The protein below binds the small molecule below.
Small molecule (SMILES): C=CC(=O)N1CCC[C@@H](n2nc(-c3ccc(Oc4ccccc4)cc3)c3c(N)ncnc32)C1

Sequence of chain 1.D:
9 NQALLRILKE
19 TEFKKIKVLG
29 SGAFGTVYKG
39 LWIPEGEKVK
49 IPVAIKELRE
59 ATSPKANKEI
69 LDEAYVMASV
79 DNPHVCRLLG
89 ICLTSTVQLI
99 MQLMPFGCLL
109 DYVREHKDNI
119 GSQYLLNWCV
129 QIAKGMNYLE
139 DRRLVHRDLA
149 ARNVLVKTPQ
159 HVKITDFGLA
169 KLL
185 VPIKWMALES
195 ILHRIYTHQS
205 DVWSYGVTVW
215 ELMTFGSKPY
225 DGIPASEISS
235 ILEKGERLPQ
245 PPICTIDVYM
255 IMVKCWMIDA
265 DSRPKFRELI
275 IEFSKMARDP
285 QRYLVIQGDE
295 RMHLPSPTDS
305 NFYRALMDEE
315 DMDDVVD

Binding-site contacts:
Ligand atom CAJ contacts residue MET99 of chain 1.D at 3.7 Å (hydrophobic).
Ligand atom CAM contacts residue MET99 of chain 1.D at 3.7 Å (hydrophobic).
Ligand atom CAZ contacts residue MET99 of chain 1.D at 3.5 Å (hydrophobic).
Ligand atom CAK contacts residue LYS54 of chain 1.D at 3.7 Å.
Ligand atom CAN contacts residue MET99 of chain 1.D at 3.6 Å (hydrophobic).
Ligand atom N1 contacts residue ALA52 of chain 1.D at 3.9 Å.
Ligand atom CAD contacts residue ASP109 of chain 1.D at 3.4 Å.
Ligand atom NBG contacts residue CYS106 of chain 1.D at 3.7 Å.
Ligand atom CAK contacts residue MET99 of chain 1.D at 3.6 Å (hydrophobic).
Ligand atom CAK contacts residue ASP164 of chain 1.D at 3.3 Å.
Ligand atom C5 contacts residue LEU153 of chain 1.D at 3.9 Å (hydrophobic).
Ligand atom CAM contacts residue ASP164 of chain 1.D at 3.9 Å.
Ligand atom CAP contacts residue VAL35 of chain 1.D at 3.6 Å (hydrophobic).
Ligand atom NBF contacts residue VAL35 of chain 1.D at 3.8 Å.
Ligand atom CAF contacts residue ASP164 of chain 1.D at 3.9 Å.
Ligand atom CAE contacts residue PHE165 of chain 1.D at 3.8 Å (hydrophobic).
Ligand atom CAE contacts residue ASP164 of chain 1.D at 3.9 Å.
Ligand atom OAC contacts residue GLY105 of chain 1.D at 3.5 Å.
Ligand atom CAF contacts residue MET75 of chain 1.D at 3.4 Å (hydrophobic).
Ligand atom C6 contacts residue ALA52 of chain 1.D at 3.6 Å (hydrophobic).
Ligand atom NAU contacts residue VAL35 of chain 1.D at 3.7 Å.
Ligand atom CAM contacts residue THR163 of chain 1.D at 3.3 Å.
Ligand atom CAJ contacts residue THR163 of chain 1.D at 3.8 Å.
Ligand atom CAL contacts residue MET99 of chain 1.D at 3.5 Å (hydrophobic).
Ligand atom CAA contacts residue CYS106 of chain 1.D at 1.8 Å (hydrophobic).
Ligand atom NAB contacts residue MET99 of chain 1.D at 3.1 Å (h-bond).
Ligand atom OAC contacts residue CYS106 of chain 1.D at 2.6 Å (h-bond).
Ligand atom CAM contacts residue LYS54 of chain 1.D at 3.8 Å.
Ligand atom CAR contacts residue LEU153 of chain 1.D at 3.8 Å (hydrophobic).
Ligand atom NAB contacts residue GLN100 of chain 1.D at 3.1 Å (h-bond).
Ligand atom NAB contacts residue ALA52 of chain 1.D at 3.2 Å.
Ligand atom CAD contacts residue CYS106 of chain 1.D at 2.8 Å (hydrophobic).
Ligand atom C2 contacts residue MET102 of chain 1.D at 3.1 Å (hydrophobic).
Ligand atom CAA contacts residue ASP109 of chain 1.D at 3.7 Å.
Ligand atom N1 contacts residue MET102 of chain 1.D at 3.1 Å (h-bond).
Ligand atom CAW contacts residue CYS106 of chain 1.D at 3.1 Å (hydrophobic).
Ligand atom CAL contacts residue LYS54 of chain 1.D at 3.8 Å.
Ligand atom CAK contacts residue THR163 of chain 1.D at 3.1 Å.
Ligand atom CAE contacts residue MET75 of chain 1.D at 3.9 Å (hydrophobic).
Ligand atom CBA contacts residue MET99 of chain 1.D at 3.7 Å (hydrophobic).